Binding-site contacts:
Ligand atom O3 contacts residue GLN21 of chain 1.B at 4.5 Å.
Ligand atom C8 contacts residue ILE20 of chain 1.B at 3.6 Å (hydrophobic).
Ligand atom O5 contacts residue ASN51 of chain 1.B at 2.4 Å (h-bond).
Ligand atom C5 contacts residue ASN51 of chain 1.B at 3.7 Å.
Ligand atom O7 contacts residue GLN19 of chain 1.B at 3.8 Å.
Ligand atom C3 contacts residue ASN49 of chain 1.B at 3.7 Å.
Ligand atom C8 contacts residue ASN51 of chain 1.B at 4.4 Å.
Ligand atom C8 contacts residue GLN19 of chain 1.B at 3.4 Å.
Ligand atom C3 contacts residue ASN51 of chain 1.B at 3.8 Å.
Ligand atom C4 contacts residue ASN51 of chain 1.B at 4.2 Å.
Ligand atom C8 contacts residue ASN49 of chain 1.B at 3.5 Å.
Ligand atom C1 contacts residue ASN51 of chain 1.B at 1.4 Å.
Ligand atom N2 contacts residue ASN51 of chain 1.B at 2.9 Å (h-bond).
Ligand atom O3 contacts residue ASN49 of chain 1.B at 3.9 Å.
Ligand atom C2 contacts residue ASN49 of chain 1.B at 3.9 Å.
Ligand atom C7 contacts residue ASN51 of chain 1.B at 3.3 Å.
Ligand atom C7 contacts residue ASN49 of chain 1.B at 4.0 Å.
Ligand atom C8 contacts residue GLN21 of chain 1.B at 3.2 Å.
Ligand atom C2 contacts residue ASN51 of chain 1.B at 2.4 Å.
Ligand atom C7 contacts residue GLN19 of chain 1.B at 4.1 Å.
Ligand atom O7 contacts residue ASN51 of chain 1.B at 3.4 Å (h-bond).
Ligand atom N2 contacts residue ASN49 of chain 1.B at 3.1 Å (h-bond).
Ligand atom C7 contacts residue GLN21 of chain 1.B at 4.2 Å.

The protein below binds the small molecule below.
Small molecule (SMILES): CC(=O)N[C@@H]1[C@@H](O)[C@H](O)[C@@H](CO)O[C@H]1O

Sequence of chain 1.B:
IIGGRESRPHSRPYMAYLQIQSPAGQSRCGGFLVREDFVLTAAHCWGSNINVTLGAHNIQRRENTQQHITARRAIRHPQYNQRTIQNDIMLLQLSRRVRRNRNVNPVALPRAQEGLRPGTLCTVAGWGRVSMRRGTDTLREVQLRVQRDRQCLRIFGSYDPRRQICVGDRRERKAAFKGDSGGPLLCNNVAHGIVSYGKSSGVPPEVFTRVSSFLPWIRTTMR